Sequence of chain 4.A:
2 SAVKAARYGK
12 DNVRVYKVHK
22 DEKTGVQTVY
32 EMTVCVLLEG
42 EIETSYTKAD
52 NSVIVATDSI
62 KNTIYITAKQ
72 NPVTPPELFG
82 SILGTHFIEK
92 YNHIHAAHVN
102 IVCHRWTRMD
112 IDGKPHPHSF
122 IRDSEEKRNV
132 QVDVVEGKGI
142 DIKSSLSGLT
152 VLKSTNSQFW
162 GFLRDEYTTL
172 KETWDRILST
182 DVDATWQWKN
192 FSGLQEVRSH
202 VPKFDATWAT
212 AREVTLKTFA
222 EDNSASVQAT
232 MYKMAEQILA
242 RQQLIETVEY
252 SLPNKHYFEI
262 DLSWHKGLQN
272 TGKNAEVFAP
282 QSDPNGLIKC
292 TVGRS

Sequence of chain 3.A:
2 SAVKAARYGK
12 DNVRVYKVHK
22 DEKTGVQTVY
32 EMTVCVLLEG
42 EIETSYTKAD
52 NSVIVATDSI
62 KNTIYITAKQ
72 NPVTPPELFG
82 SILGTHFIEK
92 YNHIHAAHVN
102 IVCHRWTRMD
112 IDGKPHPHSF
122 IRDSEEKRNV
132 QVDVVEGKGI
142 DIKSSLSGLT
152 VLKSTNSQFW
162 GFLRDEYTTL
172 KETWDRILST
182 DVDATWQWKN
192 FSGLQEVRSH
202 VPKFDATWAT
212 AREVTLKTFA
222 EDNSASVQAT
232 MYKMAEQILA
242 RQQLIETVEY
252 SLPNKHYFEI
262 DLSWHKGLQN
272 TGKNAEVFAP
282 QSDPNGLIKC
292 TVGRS

Binding-site contacts:
Ligand atom O6 contacts residue ILE55 of chain 3.A at 3.5 Å.
Ligand atom O6 contacts residue ILE289 of chain 4.A at 4.0 Å.
Ligand atom N1 contacts residue PHE160 of chain 4.A at 3.6 Å.
Ligand atom O2 contacts residue ARG177 of chain 4.A at 2.9 Å (salt-bridge).
Ligand atom O2 contacts residue VAL228 of chain 4.A at 2.8 Å (h-bond).
Ligand atom C5 contacts residue THR58 of chain 3.A at 3.9 Å.
Ligand atom N1 contacts residue GLN229 of chain 4.A at 2.9 Å (h-bond).
Ligand atom C4 contacts residue ARG177 of chain 4.A at 3.8 Å.
Ligand atom N8 contacts residue THR58 of chain 3.A at 3.3 Å (h-bond).
Ligand atom O6 contacts residue PHE160 of chain 4.A at 4.0 Å.
Ligand atom C4 contacts residue PHE160 of chain 4.A at 3.3 Å (hydrophobic).
Ligand atom O2 contacts residue ASN255 of chain 4.A at 4.0 Å.
Ligand atom O2 contacts residue PHE160 of chain 4.A at 4.0 Å.
Ligand atom N3 contacts residue ASN255 of chain 4.A at 3.3 Å (h-bond).
Ligand atom O2 contacts residue GLN229 of chain 4.A at 3.8 Å.
Ligand atom C4 contacts residue ASN255 of chain 4.A at 3.9 Å.
Ligand atom N8 contacts residue LEU171 of chain 4.A at 3.7 Å.
Ligand atom N8 contacts residue ASP59 of chain 3.A at 4.0 Å.
Ligand atom O2 contacts residue SER227 of chain 4.A at 3.6 Å.
Ligand atom N3 contacts residue ARG177 of chain 4.A at 3.0 Å (salt-bridge).
Ligand atom N3 contacts residue PHE160 of chain 4.A at 3.7 Å.
Ligand atom C6 contacts residue PHE160 of chain 4.A at 3.5 Å (hydrophobic).
Ligand atom C6 contacts residue GLN229 of chain 4.A at 3.7 Å.
Ligand atom O6 contacts residue GLN229 of chain 4.A at 2.8 Å (h-bond).
Ligand atom N7 contacts residue THR58 of chain 3.A at 2.8 Å (h-bond).
Ligand atom N9 contacts residue PHE160 of chain 4.A at 3.5 Å.
Ligand atom N8 contacts residue ALA57 of chain 3.A at 3.9 Å.
Ligand atom C2 contacts residue PHE160 of chain 4.A at 3.7 Å (hydrophobic).
Ligand atom C2 contacts residue ASN255 of chain 4.A at 3.9 Å.
Ligand atom N8 contacts residue PHE160 of chain 4.A at 3.6 Å.
Ligand atom N7 contacts residue PHE160 of chain 4.A at 3.6 Å.
Ligand atom C2 contacts residue GLN229 of chain 4.A at 3.8 Å.
Ligand atom C2 contacts residue ARG177 of chain 4.A at 3.6 Å.
Ligand atom O6 contacts residue THR58 of chain 3.A at 3.8 Å.
Ligand atom N7 contacts residue ALA57 of chain 3.A at 3.5 Å.
Ligand atom N9 contacts residue LEU171 of chain 4.A at 3.9 Å.
Ligand atom C2 contacts residue VAL228 of chain 4.A at 3.9 Å (hydrophobic).
Ligand atom C5 contacts residue PHE160 of chain 4.A at 3.3 Å (hydrophobic).
Ligand atom N9 contacts residue ARG177 of chain 4.A at 3.8 Å.
Ligand atom O6 contacts residue TYR9 of chain 3.A at 3.9 Å.

This protein binds this small molecule.
Small molecule (SMILES): O=c1[nH]c(=O)c2nn[nH]c2[nH]1